Sequence of chain 1.B:
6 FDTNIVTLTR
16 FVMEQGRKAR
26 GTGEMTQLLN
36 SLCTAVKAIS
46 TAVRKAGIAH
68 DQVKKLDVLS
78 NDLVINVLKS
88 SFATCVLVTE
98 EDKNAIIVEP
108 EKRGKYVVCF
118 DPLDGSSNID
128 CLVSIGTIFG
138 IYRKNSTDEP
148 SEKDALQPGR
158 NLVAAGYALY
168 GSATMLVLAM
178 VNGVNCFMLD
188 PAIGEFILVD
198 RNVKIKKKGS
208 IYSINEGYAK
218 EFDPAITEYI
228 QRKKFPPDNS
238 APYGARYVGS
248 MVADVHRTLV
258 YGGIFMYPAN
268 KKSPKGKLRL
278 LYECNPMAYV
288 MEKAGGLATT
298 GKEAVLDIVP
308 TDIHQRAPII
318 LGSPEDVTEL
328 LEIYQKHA

The protein below binds the small molecule below.
Small molecule (SMILES): O=P(O)(O)OC[C@H]1O[C@@](O)(COP(=O)(O)O)[C@@H](O)[C@@H]1O

Binding-site contacts:
Ligand atom O5P contacts residue ASN212 of chain 1.B at 3.0 Å (h-bond).
Ligand atom O3 contacts residue ASP121 of chain 1.B at 2.9 Å (salt-bridge).
Ligand atom P6 contacts residue ASN212 of chain 1.B at 3.3 Å.
Ligand atom O6P contacts residue TYR215 of chain 1.B at 2.9 Å (h-bond).
Ligand atom O5P contacts residue FBP1 of chain 1.F at 0.2 Å (h-bond).
Ligand atom P1 contacts residue GLY122 of chain 1.B at 3.4 Å.
Ligand atom O4P contacts residue ASN212 of chain 1.B at 2.9 Å (h-bond).
Ligand atom O5 contacts residue FBP1 of chain 1.F at 0.2 Å (h-bond).
Ligand atom O1P contacts residue FBP1 of chain 1.F at 1.7 Å (h-bond).
Ligand atom O1 contacts residue GLY122 of chain 1.B at 3.0 Å (h-bond).
Ligand atom O3P contacts residue ARG276 of chain 1.B at 3.6 Å.
Ligand atom O5P contacts residue ARG243 of chain 1.A at 2.6 Å (salt-bridge).
Ligand atom C6 contacts residue TYR244 of chain 1.B at 3.5 Å (hydrophobic).
Ligand atom O5 contacts residue LYS274 of chain 1.B at 3.2 Å (salt-bridge).
Ligand atom P6 contacts residue FBP1 of chain 1.F at 0.0 Å.
Ligand atom O3 contacts residue MET248 of chain 1.B at 2.8 Å (h-bond).
Ligand atom O4P contacts residue TYR264 of chain 1.B at 3.5 Å.
Ligand atom O6P contacts residue FBP1 of chain 1.F at 0.3 Å (h-bond).
Ligand atom C3 contacts residue MET248 of chain 1.B at 3.5 Å (hydrophobic).
Ligand atom C4 contacts residue FBP1 of chain 1.F at 0.2 Å.
Ligand atom O1P contacts residue GLY122 of chain 1.B at 2.5 Å (h-bond).
Ligand atom O3 contacts residue FBP1 of chain 1.F at 0.3 Å (h-bond).
Ligand atom C6 contacts residue FBP1 of chain 1.F at 0.2 Å.
Ligand atom C3 contacts residue FBP1 of chain 1.F at 0.2 Å.
Ligand atom O4P contacts residue FBP1 of chain 1.F at 0.2 Å (h-bond).
Ligand atom O4 contacts residue FBP1 of chain 1.F at 0.4 Å (h-bond).
Ligand atom O6 contacts residue FBP1 of chain 1.F at 0.2 Å (h-bond).
Ligand atom O3P contacts residue FBP1 of chain 1.F at 1.1 Å.
Ligand atom O1 contacts residue FBP1 of chain 1.F at 1.2 Å (h-bond).
Ligand atom C1 contacts residue FBP1 of chain 1.F at 0.5 Å.
Ligand atom O1P contacts residue SER123 of chain 1.B at 3.6 Å (h-bond).
Ligand atom O4P contacts residue TYR244 of chain 1.B at 3.0 Å (h-bond).
Ligand atom C5 contacts residue FBP1 of chain 1.F at 0.2 Å.
Ligand atom O6P contacts residue TYR264 of chain 1.B at 3.1 Å (h-bond).
Ligand atom C2 contacts residue FBP1 of chain 1.F at 0.2 Å.
Ligand atom O2P contacts residue FBP1 of chain 1.F at 1.7 Å (h-bond).
Ligand atom O2 contacts residue FBP1 of chain 1.F at 0.7 Å.
Ligand atom P1 contacts residue FBP1 of chain 1.F at 1.0 Å.
Ligand atom O4 contacts residue MET248 of chain 1.B at 3.2 Å (h-bond).
Ligand atom C4 contacts residue MET248 of chain 1.B at 3.4 Å (hydrophobic).

Sequence of chain 1.A:
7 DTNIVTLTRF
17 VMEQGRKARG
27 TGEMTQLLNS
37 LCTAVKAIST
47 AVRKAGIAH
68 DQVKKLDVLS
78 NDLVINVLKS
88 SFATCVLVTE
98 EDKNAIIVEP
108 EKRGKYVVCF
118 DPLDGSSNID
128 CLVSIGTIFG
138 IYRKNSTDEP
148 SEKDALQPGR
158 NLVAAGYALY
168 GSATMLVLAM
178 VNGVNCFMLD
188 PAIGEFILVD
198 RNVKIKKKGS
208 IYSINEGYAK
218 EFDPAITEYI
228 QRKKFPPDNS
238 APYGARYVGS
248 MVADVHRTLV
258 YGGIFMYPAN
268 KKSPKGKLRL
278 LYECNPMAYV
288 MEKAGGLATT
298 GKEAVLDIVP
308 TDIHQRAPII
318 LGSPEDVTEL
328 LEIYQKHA